Sequence of chain 2.A:
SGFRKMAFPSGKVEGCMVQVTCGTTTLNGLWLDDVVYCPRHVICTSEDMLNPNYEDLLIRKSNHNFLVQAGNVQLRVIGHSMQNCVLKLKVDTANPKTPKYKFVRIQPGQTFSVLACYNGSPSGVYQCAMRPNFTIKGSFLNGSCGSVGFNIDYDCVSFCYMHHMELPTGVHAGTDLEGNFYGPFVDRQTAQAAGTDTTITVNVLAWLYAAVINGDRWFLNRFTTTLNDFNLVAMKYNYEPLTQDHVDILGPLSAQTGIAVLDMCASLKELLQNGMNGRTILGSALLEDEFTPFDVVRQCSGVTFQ

A protein and the small-molecule ligand that binds it are described below.
Small molecule (SMILES): CC(C)(C)[C@H](NC(=O)C1(F)CC1)C(=O)N1CC2(C[C@H]1C(=O)N[C@H](C#N)C[C@@H]1CCNC1=O)SCCS2

Binding-site contacts:
Ligand atom C14 contacts residue GLN189 of chain 2.A at 3.4 Å.
Ligand atom O2 contacts residue PHE140 of chain 2.A at 3.3 Å.
Ligand atom O4 contacts residue MET165 of chain 2.A at 3.4 Å.
Ligand atom N3 contacts residue SER144 of chain 2.A at 3.6 Å.
Ligand atom C20 contacts residue GLU166 of chain 2.A at 2.9 Å.
Ligand atom C20 contacts residue MET165 of chain 2.A at 3.7 Å (hydrophobic).
Ligand atom F1 contacts residue GLN192 of chain 2.A at 2.9 Å.
Ligand atom O2 contacts residue HIS163 of chain 2.A at 2.7 Å (h-bond).
Ligand atom N5 contacts residue GLU166 of chain 2.A at 3.0 Å (salt-bridge).
Ligand atom O2 contacts residue HIS172 of chain 2.A at 3.5 Å.
Ligand atom S2 contacts residue MET49 of chain 2.A at 3.5 Å (h-bond).
Ligand atom C17 contacts residue MET165 of chain 2.A at 3.5 Å (hydrophobic).
Ligand atom S1 contacts residue ARG188 of chain 2.A at 3.7 Å.
Ligand atom C7 contacts residue GLU166 of chain 2.A at 3.4 Å.
Ligand atom C20 contacts residue LEU167 of chain 2.A at 3.3 Å (hydrophobic).
Ligand atom C1 contacts residue HIS164 of chain 2.A at 3.7 Å.
Ligand atom N2 contacts residue PHE140 of chain 2.A at 3.3 Å (h-bond).
Ligand atom C12 contacts residue ASP187 of chain 2.A at 3.5 Å.
Ligand atom C23 contacts residue GLU166 of chain 2.A at 3.3 Å.
Ligand atom N2 contacts residue GLU166 of chain 2.A at 3.0 Å (salt-bridge).
Ligand atom C3 contacts residue CYS145 of chain 2.A at 3.2 Å (hydrophobic).
Ligand atom N1 contacts residue HIS164 of chain 2.A at 2.9 Å (h-bond).
Ligand atom C12 contacts residue HIS41 of chain 2.A at 3.7 Å.
Ligand atom C2 contacts residue CYS145 of chain 2.A at 2.7 Å (hydrophobic).
Ligand atom C9 contacts residue HIS164 of chain 2.A at 3.5 Å.
Ligand atom C5 contacts residue ASN142 of chain 2.A at 3.3 Å.
Ligand atom C12 contacts residue TYR54 of chain 2.A at 3.5 Å (hydrophobic).
Ligand atom N3 contacts residue CYS145 of chain 2.A at 2.6 Å (h-bond).
Ligand atom O4 contacts residue GLU166 of chain 2.A at 2.8 Å (salt-bridge).
Ligand atom C3 contacts residue HIS163 of chain 2.A at 3.7 Å.
Ligand atom O3 contacts residue GLN189 of chain 2.A at 3.2 Å.
Ligand atom C8 contacts residue CYS145 of chain 2.A at 1.7 Å (hydrophobic).
Ligand atom C19 contacts residue GLU166 of chain 2.A at 3.0 Å.
Ligand atom C19 contacts residue PRO168 of chain 2.A at 3.5 Å (hydrophobic).
Ligand atom S1 contacts residue MET165 of chain 2.A at 3.5 Å (h-bond).
Ligand atom C19 contacts residue LEU167 of chain 2.A at 3.5 Å (hydrophobic).
Ligand atom N1 contacts residue CYS145 of chain 2.A at 3.0 Å (h-bond).
Ligand atom F1 contacts residue THR190 of chain 2.A at 2.8 Å.
Ligand atom N3 contacts residue GLY143 of chain 2.A at 3.5 Å (h-bond).
Ligand atom O2 contacts residue GLU166 of chain 2.A at 3.4 Å.

Sequence of chain 1.A:
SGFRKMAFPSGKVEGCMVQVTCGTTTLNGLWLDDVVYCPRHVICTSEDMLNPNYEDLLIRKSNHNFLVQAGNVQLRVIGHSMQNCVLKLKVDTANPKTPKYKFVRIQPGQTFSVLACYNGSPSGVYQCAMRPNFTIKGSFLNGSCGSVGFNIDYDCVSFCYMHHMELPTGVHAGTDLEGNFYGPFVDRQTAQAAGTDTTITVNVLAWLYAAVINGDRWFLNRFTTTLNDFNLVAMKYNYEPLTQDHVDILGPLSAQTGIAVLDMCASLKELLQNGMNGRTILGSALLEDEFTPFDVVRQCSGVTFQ